A small-molecule ligand and the protein it binds are described below.
Small molecule (SMILES): CCO[P](=O)(O)NC

Sequence of chain 4.A:
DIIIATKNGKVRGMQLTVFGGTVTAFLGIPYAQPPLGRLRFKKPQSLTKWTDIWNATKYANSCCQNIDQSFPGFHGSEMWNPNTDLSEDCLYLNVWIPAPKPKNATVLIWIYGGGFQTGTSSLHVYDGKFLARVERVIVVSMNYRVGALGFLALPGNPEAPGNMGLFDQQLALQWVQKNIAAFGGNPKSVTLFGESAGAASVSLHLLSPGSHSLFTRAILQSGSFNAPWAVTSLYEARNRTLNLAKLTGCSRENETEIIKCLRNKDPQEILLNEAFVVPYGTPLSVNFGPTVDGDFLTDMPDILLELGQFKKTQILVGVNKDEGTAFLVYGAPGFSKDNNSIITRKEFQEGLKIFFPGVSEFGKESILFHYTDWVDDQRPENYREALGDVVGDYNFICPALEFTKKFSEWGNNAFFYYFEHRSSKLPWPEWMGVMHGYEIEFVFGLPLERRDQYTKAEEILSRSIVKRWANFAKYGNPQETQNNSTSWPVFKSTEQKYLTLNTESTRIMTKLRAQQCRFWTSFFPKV

Binding-site contacts:
Ligand atom C2 contacts residue TRP231 of chain 4.A at 3.7 Å (hydrophobic).
Ligand atom O2 contacts residue GLY117 of chain 4.A at 2.6 Å (h-bond).
Ligand atom O3 contacts residue ALA199 of chain 4.A at 3.9 Å.
Ligand atom C3 contacts residue PHE329 of chain 4.A at 4.2 Å (hydrophobic).
Ligand atom O2 contacts residue GLY115 of chain 4.A at 4.0 Å.
Ligand atom P contacts residue HIS438 of chain 4.A at 3.8 Å.
Ligand atom O2 contacts residue SER198 of chain 4.A at 2.6 Å (h-bond).
Ligand atom O3 contacts residue PHE398 of chain 4.A at 4.1 Å.
Ligand atom O2 contacts residue GLY116 of chain 4.A at 3.0 Å (h-bond).
Ligand atom C1 contacts residue LEU286 of chain 4.A at 3.6 Å (hydrophobic).
Ligand atom N contacts residue PHE398 of chain 4.A at 4.4 Å.
Ligand atom O3 contacts residue TRP231 of chain 4.A at 3.8 Å.
Ligand atom N contacts residue PHE329 of chain 4.A at 4.2 Å.
Ligand atom N contacts residue SER198 of chain 4.A at 2.5 Å (h-bond).
Ligand atom O3 contacts residue SER198 of chain 4.A at 2.6 Å (h-bond).
Ligand atom C3 contacts residue HIS438 of chain 4.A at 4.0 Å.
Ligand atom C3 contacts residue SER198 of chain 4.A at 3.9 Å.
Ligand atom C3 contacts residue GLY116 of chain 4.A at 4.4 Å.
Ligand atom P contacts residue GLY117 of chain 4.A at 3.8 Å.
Ligand atom N contacts residue HIS438 of chain 4.A at 2.9 Å (h-bond).
Ligand atom C2 contacts residue VAL288 of chain 4.A at 3.9 Å (hydrophobic).
Ligand atom C3 contacts residue GLY117 of chain 4.A at 4.1 Å.
Ligand atom C1 contacts residue PHE398 of chain 4.A at 3.6 Å (hydrophobic).
Ligand atom P contacts residue GLY116 of chain 4.A at 4.3 Å.
Ligand atom P contacts residue ALA199 of chain 4.A at 3.5 Å.
Ligand atom P contacts residue SER198 of chain 4.A at 1.6 Å.
Ligand atom C1 contacts residue TRP231 of chain 4.A at 3.8 Å (hydrophobic).
Ligand atom C2 contacts residue GLY117 of chain 4.A at 3.8 Å.
Ligand atom O3 contacts residue GLY117 of chain 4.A at 4.0 Å.
Ligand atom C1 contacts residue SER198 of chain 4.A at 3.5 Å.
Ligand atom C2 contacts residue LEU286 of chain 4.A at 3.7 Å (hydrophobic).
Ligand atom O2 contacts residue ALA199 of chain 4.A at 2.9 Å (h-bond).